The small molecule below binds the protein below.
Small molecule (SMILES): CC(=O)N[C@@H]1[C@@H](O)[C@H](O)[C@@H](CO)O[C@H]1O

Sequence of chain 1.A:
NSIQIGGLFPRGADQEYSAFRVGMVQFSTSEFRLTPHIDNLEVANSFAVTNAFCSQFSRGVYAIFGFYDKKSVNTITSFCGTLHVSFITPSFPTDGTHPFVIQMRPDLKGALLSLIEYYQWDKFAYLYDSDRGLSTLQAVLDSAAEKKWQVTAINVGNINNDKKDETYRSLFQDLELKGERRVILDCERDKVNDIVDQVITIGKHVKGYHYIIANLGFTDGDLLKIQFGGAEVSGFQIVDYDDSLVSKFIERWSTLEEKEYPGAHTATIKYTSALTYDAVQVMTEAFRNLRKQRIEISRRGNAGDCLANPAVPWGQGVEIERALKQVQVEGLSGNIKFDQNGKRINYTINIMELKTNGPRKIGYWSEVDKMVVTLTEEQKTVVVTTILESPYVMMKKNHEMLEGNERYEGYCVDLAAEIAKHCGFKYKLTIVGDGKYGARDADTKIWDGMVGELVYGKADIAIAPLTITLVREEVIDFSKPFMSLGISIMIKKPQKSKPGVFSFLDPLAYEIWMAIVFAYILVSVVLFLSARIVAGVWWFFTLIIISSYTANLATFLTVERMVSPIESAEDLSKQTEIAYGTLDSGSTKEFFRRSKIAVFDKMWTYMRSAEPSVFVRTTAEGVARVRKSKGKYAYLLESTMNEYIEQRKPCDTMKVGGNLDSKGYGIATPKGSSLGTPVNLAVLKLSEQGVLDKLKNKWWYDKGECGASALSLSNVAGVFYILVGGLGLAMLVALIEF

Binding-site contacts:
Ligand atom C8 contacts residue ASN346 of chain 1.A at 4.3 Å.
Ligand atom C6 contacts residue ILE345 of chain 1.A at 4.2 Å (hydrophobic).
Ligand atom C2 contacts residue ASN346 of chain 1.A at 2.1 Å.
Ligand atom C1 contacts residue ILE345 of chain 1.A at 3.9 Å (hydrophobic).
Ligand atom O5 contacts residue ILE345 of chain 1.A at 3.2 Å.
Ligand atom O7 contacts residue SER366 of chain 1.A at 3.9 Å.
Ligand atom O7 contacts residue VAL368 of chain 1.A at 3.3 Å.
Ligand atom O5 contacts residue ASN346 of chain 1.A at 2.4 Å (h-bond).
Ligand atom C6 contacts residue GLU367 of chain 1.A at 3.9 Å.
Ligand atom C4 contacts residue ASN346 of chain 1.A at 4.0 Å.
Ligand atom C7 contacts residue VAL368 of chain 1.A at 4.2 Å (hydrophobic).
Ligand atom C7 contacts residue ASN346 of chain 1.A at 3.2 Å.
Ligand atom C5 contacts residue ASN346 of chain 1.A at 3.6 Å.
Ligand atom O4 contacts residue VAL368 of chain 1.A at 4.1 Å.
Ligand atom C5 contacts residue ILE345 of chain 1.A at 4.2 Å (hydrophobic).
Ligand atom O7 contacts residue ASN346 of chain 1.A at 3.3 Å (h-bond).
Ligand atom O6 contacts residue GLU367 of chain 1.A at 3.5 Å (salt-bridge).
Ligand atom C3 contacts residue VAL368 of chain 1.A at 4.1 Å (hydrophobic).
Ligand atom C4 contacts residue VAL368 of chain 1.A at 3.9 Å (hydrophobic).
Ligand atom N2 contacts residue ASN346 of chain 1.A at 2.7 Å (h-bond).
Ligand atom O5 contacts residue GLU367 of chain 1.A at 3.7 Å.
Ligand atom O3 contacts residue VAL368 of chain 1.A at 3.4 Å.
Ligand atom C1 contacts residue ASN346 of chain 1.A at 1.4 Å.
Ligand atom C3 contacts residue ASN346 of chain 1.A at 3.5 Å.